Sequence of chain 1.A:
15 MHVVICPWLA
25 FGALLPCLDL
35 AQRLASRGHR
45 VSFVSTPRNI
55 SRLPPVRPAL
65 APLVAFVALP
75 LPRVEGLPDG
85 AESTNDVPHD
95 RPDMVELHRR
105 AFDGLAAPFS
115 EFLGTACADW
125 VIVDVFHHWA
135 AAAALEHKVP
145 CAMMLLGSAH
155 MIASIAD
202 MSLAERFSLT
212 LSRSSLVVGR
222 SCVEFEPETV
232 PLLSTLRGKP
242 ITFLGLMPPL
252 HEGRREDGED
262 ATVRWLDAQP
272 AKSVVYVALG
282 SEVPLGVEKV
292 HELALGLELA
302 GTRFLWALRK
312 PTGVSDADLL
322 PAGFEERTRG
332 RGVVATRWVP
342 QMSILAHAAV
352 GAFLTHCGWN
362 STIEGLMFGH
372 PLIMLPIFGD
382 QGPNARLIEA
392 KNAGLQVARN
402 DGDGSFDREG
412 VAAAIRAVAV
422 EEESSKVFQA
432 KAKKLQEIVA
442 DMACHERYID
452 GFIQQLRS

This small molecule binds to this protein.
Small molecule (SMILES): C=C1C[C@@]23CC[C@H]4[C@@](C)(CCC[C@@]4(C)C(=O)O[C@@H]4O[C@H](CO)[C@@H](O)[C@H](O)[C@H]4O[C@@H]4O[C@H](CO)[C@@H](O)[C@H](O)[C@H]4O)[C@@H]2CC[C@]1(O[C@@H]1O[C@H](CO)[C@@H](O)[C@H](O[C@@H]2O[C@H](CO)[C@@H](O)[C@H](O)[C@H]2O)[C@H]1O[C@@H]1O[C@H](CO)[C@@H](O)[C@H](O)[C@H]1O)C3

Binding-site contacts:
Ligand atom OBM contacts residue TRP22 of chain 1.A at 3.7 Å.
Ligand atom O4 contacts residue GLU283 of chain 1.A at 2.9 Å (salt-bridge).
Ligand atom OCM contacts residue PHE379 of chain 1.A at 3.9 Å.
Ligand atom OBM contacts residue ASP128 of chain 1.A at 3.0 Å (salt-bridge).
Ligand atom OAV contacts residue GLY380 of chain 1.A at 3.4 Å.
Ligand atom OBO contacts residue ALA27 of chain 1.A at 3.5 Å.
Ligand atom O3 contacts residue TRP22 of chain 1.A at 3.1 Å (h-bond).
Ligand atom CCN contacts residue LEU204 of chain 1.A at 3.6 Å (hydrophobic).
Ligand atom OBO contacts residue GLY26 of chain 1.A at 2.9 Å (h-bond).
Ligand atom OBQ contacts residue GLY26 of chain 1.A at 3.7 Å.
Ligand atom C3 contacts residue TRP22 of chain 1.A at 3.9 Å (hydrophobic).
Ligand atom CAQ contacts residue PHE130 of chain 1.A at 3.6 Å (hydrophobic).
Ligand atom CAT contacts residue ASP381 of chain 1.A at 3.7 Å.
Ligand atom C6 contacts residue LEU204 of chain 1.A at 3.8 Å (hydrophobic).
Ligand atom O3 contacts residue ALA24 of chain 1.A at 3.8 Å.
Ligand atom O6 contacts residue LEU204 of chain 1.A at 3.3 Å.
Ligand atom CBP contacts residue UDP1 of chain 1.B at 3.4 Å.
Ligand atom OBS contacts residue UDP1 of chain 1.B at 2.7 Å (h-bond).
Ligand atom C4 contacts residue TRP22 of chain 1.A at 3.7 Å (hydrophobic).
Ligand atom CBP contacts residue GLY26 of chain 1.A at 3.9 Å.
Ligand atom CAC contacts residue MET155 of chain 1.A at 3.5 Å (hydrophobic).
Ligand atom O3 contacts residue GLU283 of chain 1.A at 2.7 Å (salt-bridge).
Ligand atom CAK contacts residue ALA205 of chain 1.A at 3.7 Å (hydrophobic).
Ligand atom CBL contacts residue ASP128 of chain 1.A at 3.3 Å.
Ligand atom OBQ contacts residue ASN361 of chain 1.A at 3.9 Å.
Ligand atom CAL contacts residue PHE208 of chain 1.A at 3.8 Å (hydrophobic).
Ligand atom CAP contacts residue VAL129 of chain 1.A at 3.4 Å (hydrophobic).
Ligand atom O4 contacts residue HIS93 of chain 1.A at 3.4 Å.
Ligand atom OBQ contacts residue UDP1 of chain 1.B at 2.9 Å (h-bond).
Ligand atom C3 contacts residue GLU283 of chain 1.A at 3.2 Å.
Ligand atom CAB contacts residue MET155 of chain 1.A at 3.6 Å (hydrophobic).
Ligand atom CAK contacts residue LEU204 of chain 1.A at 3.8 Å (hydrophobic).
Ligand atom CBR contacts residue UDP1 of chain 1.B at 3.5 Å.
Ligand atom OCM contacts residue GLY380 of chain 1.A at 3.2 Å (h-bond).
Ligand atom O5 contacts residue PHE130 of chain 1.A at 3.9 Å.
Ligand atom O4 contacts residue THR88 of chain 1.A at 3.6 Å.
Ligand atom CAQ contacts residue VAL129 of chain 1.A at 3.3 Å (hydrophobic).
Ligand atom C4 contacts residue GLU283 of chain 1.A at 3.6 Å.
Ligand atom C6 contacts residue ARG103 of chain 1.A at 3.6 Å.
Ligand atom OBW contacts residue ALA205 of chain 1.A at 3.8 Å.